Binding-site contacts:
Ligand atom O4 contacts residue NAG1 of chain 1.KA at 4.0 Å.
Ligand atom C6 contacts residue NAG2 of chain 1.KA at 4.5 Å.
Ligand atom C7 contacts residue NAG1 of chain 1.MA at 4.2 Å.
Ligand atom C4 contacts residue ASN355 of chain 1.C at 4.3 Å.
Ligand atom O7 contacts residue ASN355 of chain 1.C at 4.2 Å.
Ligand atom O6 contacts residue NAG2 of chain 1.KA at 3.3 Å.
Ligand atom N2 contacts residue NAG1 of chain 1.KA at 3.5 Å (h-bond).
Ligand atom O6 contacts residue ASN332 of chain 1.C at 3.7 Å.
Ligand atom C7 contacts residue ASN355 of chain 1.C at 4.0 Å.
Ligand atom C7 contacts residue PRO385 of chain 1.C at 4.4 Å (hydrophobic).
Ligand atom C5 contacts residue ASN355 of chain 1.C at 3.7 Å.
Ligand atom C1 contacts residue SER357 of chain 1.C at 3.5 Å.
Ligand atom C6 contacts residue SER357 of chain 1.C at 2.9 Å.
Ligand atom C2 contacts residue ASN355 of chain 1.C at 2.8 Å.
Ligand atom C3 contacts residue NAG1 of chain 1.KA at 3.0 Å.
Ligand atom O5 contacts residue ASN355 of chain 1.C at 2.5 Å (h-bond).
Ligand atom O5 contacts residue SER357 of chain 1.C at 2.3 Å (h-bond).
Ligand atom C1 contacts residue NAG1 of chain 1.KA at 3.4 Å.
Ligand atom O6 contacts residue ASN355 of chain 1.C at 4.2 Å.
Ligand atom O5 contacts residue NAG1 of chain 1.KA at 4.1 Å.
Ligand atom O7 contacts residue PRO385 of chain 1.C at 3.6 Å.
Ligand atom C5 contacts residue NAG1 of chain 1.KA at 3.6 Å.
Ligand atom C5 contacts residue SER357 of chain 1.C at 3.1 Å.
Ligand atom C6 contacts residue NAG1 of chain 1.KA at 4.3 Å.
Ligand atom C1 contacts residue ASN355 of chain 1.C at 1.5 Å.
Ligand atom C2 contacts residue NAG1 of chain 1.KA at 3.5 Å.
Ligand atom C8 contacts residue NAG1 of chain 1.MA at 2.9 Å.
Ligand atom O6 contacts residue GLY358 of chain 1.C at 4.1 Å.
Ligand atom N2 contacts residue ASN355 of chain 1.C at 3.2 Å (h-bond).
Ligand atom O5 contacts residue NAG2 of chain 1.KA at 4.4 Å.
Ligand atom C5 contacts residue ASN332 of chain 1.C at 3.7 Å.
Ligand atom O6 contacts residue SER357 of chain 1.C at 1.8 Å (h-bond).
Ligand atom C3 contacts residue ASN355 of chain 1.C at 3.9 Å.
Ligand atom O6 contacts residue BMA3 of chain 1.KA at 4.3 Å.
Ligand atom C8 contacts residue ARG387 of chain 1.C at 3.3 Å.
Ligand atom C4 contacts residue SER357 of chain 1.C at 4.5 Å.
Ligand atom C6 contacts residue ASN332 of chain 1.C at 3.7 Å.
Ligand atom O5 contacts residue ASN332 of chain 1.C at 4.3 Å.
Ligand atom O3 contacts residue NAG1 of chain 1.KA at 3.8 Å.
Ligand atom C4 contacts residue NAG1 of chain 1.KA at 4.0 Å.

A small-molecule ligand and the protein it binds are described below.
Small molecule (SMILES): CC(=O)N[C@H]1[C@H](O[C@H]2[C@H](O)[C@@H](NC(C)=O)CO[C@@H]2CO)O[C@H](CO)[C@@H](O[C@@H]2O[C@H](CO)[C@@H](O)[C@H](O)[C@@H]2O)[C@@H]1O

Sequence of chain 1.C:
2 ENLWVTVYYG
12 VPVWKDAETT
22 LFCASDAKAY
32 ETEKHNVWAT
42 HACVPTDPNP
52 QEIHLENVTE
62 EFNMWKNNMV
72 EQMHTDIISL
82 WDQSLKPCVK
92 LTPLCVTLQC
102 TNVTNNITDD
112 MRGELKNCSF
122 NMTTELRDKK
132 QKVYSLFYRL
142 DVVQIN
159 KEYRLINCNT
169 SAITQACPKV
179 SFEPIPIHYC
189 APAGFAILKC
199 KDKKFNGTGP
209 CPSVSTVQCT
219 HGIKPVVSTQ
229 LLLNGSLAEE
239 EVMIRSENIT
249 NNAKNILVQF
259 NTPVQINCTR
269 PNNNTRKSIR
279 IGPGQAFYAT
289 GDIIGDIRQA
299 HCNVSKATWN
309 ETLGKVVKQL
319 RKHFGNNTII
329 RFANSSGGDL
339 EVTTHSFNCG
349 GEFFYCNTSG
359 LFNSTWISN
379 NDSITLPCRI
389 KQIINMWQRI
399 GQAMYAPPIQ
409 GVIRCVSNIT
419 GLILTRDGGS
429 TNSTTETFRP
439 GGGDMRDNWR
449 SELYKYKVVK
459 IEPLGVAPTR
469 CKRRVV